The small molecule below binds the protein below.
Small molecule (SMILES): N[C@@H](Cc1ccccc1)C(=O)O

Binding-site contacts:
Ligand atom CZ contacts residue HIS66 of chain 1.GB at 4.0 Å.
Ligand atom CD2 contacts residue HIS66 of chain 1.GB at 3.5 Å.
Ligand atom N contacts residue GLY275 of chain 1.GB at 4.4 Å.
Ligand atom CA contacts residue ASN273 of chain 1.GB at 3.6 Å.
Ligand atom O contacts residue ARG262 of chain 1.GB at 4.0 Å.
Ligand atom CG contacts residue HIS66 of chain 1.GB at 3.3 Å.
Ligand atom CD2 contacts residue PHE218 of chain 1.GB at 4.3 Å (hydrophobic).
Ligand atom N contacts residue ASN273 of chain 1.GB at 2.9 Å (h-bond).
Ligand atom C contacts residue PHE261 of chain 1.GB at 3.5 Å (hydrophobic).
Ligand atom CD2 contacts residue GLU215 of chain 1.GB at 4.4 Å.
Ligand atom CB contacts residue HIS66 of chain 1.GB at 3.6 Å.
Ligand atom O contacts residue PHE261 of chain 1.GB at 3.5 Å.
Ligand atom N contacts residue PHE261 of chain 1.GB at 4.5 Å.
Ligand atom CZ contacts residue PHE218 of chain 1.GB at 3.7 Å (hydrophobic).
Ligand atom CE2 contacts residue PHE218 of chain 1.GB at 3.5 Å (hydrophobic).
Ligand atom N contacts residue VAL274 of chain 1.GB at 3.8 Å.
Ligand atom CD2 contacts residue THR228 of chain 1.GB at 3.9 Å.
Ligand atom CE2 contacts residue THR228 of chain 1.GB at 4.4 Å.
Ligand atom CE2 contacts residue HIS66 of chain 1.GB at 3.8 Å.
Ligand atom CB contacts residue ASN273 of chain 1.GB at 3.5 Å.
Ligand atom CD1 contacts residue HIS66 of chain 1.GB at 3.6 Å.
Ligand atom CE1 contacts residue HIS66 of chain 1.GB at 4.0 Å.

Sequence of chain 1.GB:
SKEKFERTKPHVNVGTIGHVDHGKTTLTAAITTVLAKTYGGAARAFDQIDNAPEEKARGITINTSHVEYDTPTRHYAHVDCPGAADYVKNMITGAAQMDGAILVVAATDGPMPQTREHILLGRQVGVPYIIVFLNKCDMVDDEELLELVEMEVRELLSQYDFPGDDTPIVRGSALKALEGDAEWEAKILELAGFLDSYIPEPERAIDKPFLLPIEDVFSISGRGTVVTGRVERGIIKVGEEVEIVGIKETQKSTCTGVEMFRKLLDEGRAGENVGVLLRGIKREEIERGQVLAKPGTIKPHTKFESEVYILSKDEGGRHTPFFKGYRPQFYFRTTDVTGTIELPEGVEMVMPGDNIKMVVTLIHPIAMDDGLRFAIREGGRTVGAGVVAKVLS